The protein below binds the small molecule below.
Small molecule (SMILES): CC(=O)N[C@@H]1[C@@H](O)[C@H](O)[C@@H](CO)O[C@H]1O

Binding-site contacts:
Ligand atom N2 contacts residue ASN67 of chain 1.A at 2.9 Å (h-bond).
Ligand atom C8 contacts residue MET118 of chain 1.A at 4.3 Å (hydrophobic).
Ligand atom C7 contacts residue ASN67 of chain 1.A at 3.9 Å.
Ligand atom C3 contacts residue ASN67 of chain 1.A at 3.8 Å.
Ligand atom C4 contacts residue ASN67 of chain 1.A at 4.2 Å.
Ligand atom C8 contacts residue ASN67 of chain 1.A at 4.3 Å.
Ligand atom C1 contacts residue ASN67 of chain 1.A at 1.4 Å.
Ligand atom O5 contacts residue ASN67 of chain 1.A at 2.4 Å (h-bond).
Ligand atom C8 contacts residue PHE90 of chain 1.A at 3.7 Å (hydrophobic).
Ligand atom C5 contacts residue ASN67 of chain 1.A at 3.7 Å.
Ligand atom O7 contacts residue ASN67 of chain 1.A at 4.3 Å.
Ligand atom C2 contacts residue ASN67 of chain 1.A at 2.5 Å.

Sequence of chain 1.A:
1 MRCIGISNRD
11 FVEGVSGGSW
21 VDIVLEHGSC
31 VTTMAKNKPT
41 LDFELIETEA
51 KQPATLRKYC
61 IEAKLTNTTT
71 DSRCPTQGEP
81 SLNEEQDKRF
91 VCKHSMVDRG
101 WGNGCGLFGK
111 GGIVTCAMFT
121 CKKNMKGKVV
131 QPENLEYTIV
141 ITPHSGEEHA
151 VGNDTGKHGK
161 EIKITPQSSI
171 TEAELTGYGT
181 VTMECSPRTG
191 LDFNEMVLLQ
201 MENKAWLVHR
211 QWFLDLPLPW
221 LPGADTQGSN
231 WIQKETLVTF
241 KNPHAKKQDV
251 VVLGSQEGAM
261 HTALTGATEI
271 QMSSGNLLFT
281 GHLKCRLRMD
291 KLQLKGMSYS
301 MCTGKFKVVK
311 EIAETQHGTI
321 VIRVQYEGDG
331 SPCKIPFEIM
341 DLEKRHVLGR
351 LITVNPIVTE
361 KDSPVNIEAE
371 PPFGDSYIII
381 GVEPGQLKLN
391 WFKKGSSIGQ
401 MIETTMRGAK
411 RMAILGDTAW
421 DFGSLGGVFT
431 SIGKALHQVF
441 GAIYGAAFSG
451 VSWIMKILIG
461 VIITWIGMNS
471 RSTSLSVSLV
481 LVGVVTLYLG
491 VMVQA